Sequence of chain 1.A:
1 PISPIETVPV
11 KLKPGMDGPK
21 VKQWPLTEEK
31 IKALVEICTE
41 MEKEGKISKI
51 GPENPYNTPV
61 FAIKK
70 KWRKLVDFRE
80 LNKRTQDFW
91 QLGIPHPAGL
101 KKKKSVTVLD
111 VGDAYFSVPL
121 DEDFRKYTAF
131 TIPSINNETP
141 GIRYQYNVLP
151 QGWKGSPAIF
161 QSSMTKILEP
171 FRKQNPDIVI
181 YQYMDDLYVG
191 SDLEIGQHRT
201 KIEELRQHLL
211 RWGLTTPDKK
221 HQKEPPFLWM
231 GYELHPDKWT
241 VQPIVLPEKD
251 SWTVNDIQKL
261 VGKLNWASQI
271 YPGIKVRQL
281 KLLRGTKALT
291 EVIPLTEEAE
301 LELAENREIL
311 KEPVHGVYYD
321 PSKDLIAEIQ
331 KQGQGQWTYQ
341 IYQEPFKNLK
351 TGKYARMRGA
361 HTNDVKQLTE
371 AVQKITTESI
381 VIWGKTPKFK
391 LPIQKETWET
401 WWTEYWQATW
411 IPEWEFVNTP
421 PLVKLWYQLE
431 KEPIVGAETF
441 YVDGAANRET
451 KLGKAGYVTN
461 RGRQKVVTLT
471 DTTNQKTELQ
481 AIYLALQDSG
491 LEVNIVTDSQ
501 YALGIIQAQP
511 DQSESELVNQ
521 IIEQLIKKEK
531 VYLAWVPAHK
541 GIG

The protein below binds the small molecule below.
Small molecule (SMILES): CCOCn1c(Cc2cc(C)cc(C)c2)c(C(C)C)c(=O)[nH]c1=O

Binding-site contacts:
Ligand atom O11 contacts residue LYS101 of chain 1.A at 3.5 Å (salt-bridge).
Ligand atom O9 contacts residue LYS101 of chain 1.A at 3.9 Å.
Ligand atom CP contacts residue TYR181 of chain 1.A at 4.0 Å (hydrophobic).
Ligand atom CQ contacts residue PHE227 of chain 1.A at 3.8 Å (hydrophobic).
Ligand atom CC contacts residue HIS235 of chain 1.A at 3.4 Å.
Ligand atom CH contacts residue GLY190 of chain 1.A at 3.6 Å.
Ligand atom O9 contacts residue TYR318 of chain 1.A at 3.5 Å.
Ligand atom CA contacts residue LEU100 of chain 1.A at 4.0 Å (hydrophobic).
Ligand atom N10 contacts residue LYS103 of chain 1.A at 3.6 Å.
Ligand atom CQ contacts residue TRP229 of chain 1.A at 3.6 Å (hydrophobic).
Ligand atom C11 contacts residue LYS101 of chain 1.A at 3.7 Å.
Ligand atom C11 contacts residue LYS103 of chain 1.A at 3.5 Å.
Ligand atom C7 contacts residue VAL106 of chain 1.A at 4.1 Å (hydrophobic).
Ligand atom CA contacts residue LEU234 of chain 1.A at 3.9 Å (hydrophobic).
Ligand atom CI contacts residue TYR181 of chain 1.A at 3.4 Å (hydrophobic).
Ligand atom C4 contacts residue TRP229 of chain 1.A at 3.7 Å (hydrophobic).
Ligand atom C9 contacts residue LEU100 of chain 1.A at 3.8 Å (hydrophobic).
Ligand atom C5 contacts residue TYR188 of chain 1.A at 4.0 Å (hydrophobic).
Ligand atom N10 contacts residue LEU100 of chain 1.A at 3.9 Å.
Ligand atom CD contacts residue PRO236 of chain 1.A at 3.5 Å (hydrophobic).
Ligand atom CQ contacts residue TYR188 of chain 1.A at 3.6 Å (hydrophobic).
Ligand atom O11 contacts residue LYS103 of chain 1.A at 3.3 Å.
Ligand atom OB contacts residue LEU234 of chain 1.A at 4.0 Å.
Ligand atom N10 contacts residue LYS101 of chain 1.A at 2.9 Å (salt-bridge).
Ligand atom C2 contacts residue LEU100 of chain 1.A at 3.7 Å (hydrophobic).
Ligand atom CH contacts residue TYR188 of chain 1.A at 3.3 Å (hydrophobic).
Ligand atom CP contacts residue LEU100 of chain 1.A at 4.0 Å (hydrophobic).
Ligand atom C6 contacts residue TYR188 of chain 1.A at 3.5 Å (hydrophobic).
Ligand atom CH contacts residue VAL189 of chain 1.A at 4.0 Å (hydrophobic).
Ligand atom C9 contacts residue LYS101 of chain 1.A at 3.9 Å.
Ligand atom CC contacts residue PRO236 of chain 1.A at 4.0 Å (hydrophobic).
Ligand atom CP contacts residue TRP229 of chain 1.A at 3.7 Å (hydrophobic).
Ligand atom OB contacts residue VAL106 of chain 1.A at 4.0 Å.
Ligand atom N8 contacts residue LEU100 of chain 1.A at 3.7 Å.
Ligand atom CA contacts residue TYR318 of chain 1.A at 4.0 Å (hydrophobic).
Ligand atom CG contacts residue VAL106 of chain 1.A at 4.0 Å (hydrophobic).
Ligand atom OB contacts residue PHE227 of chain 1.A at 3.6 Å.
Ligand atom CC contacts residue TYR318 of chain 1.A at 3.7 Å (hydrophobic).
Ligand atom CD contacts residue PHE227 of chain 1.A at 3.8 Å (hydrophobic).
Ligand atom CD contacts residue HIS235 of chain 1.A at 3.7 Å.